Sequence of chain 1.D:
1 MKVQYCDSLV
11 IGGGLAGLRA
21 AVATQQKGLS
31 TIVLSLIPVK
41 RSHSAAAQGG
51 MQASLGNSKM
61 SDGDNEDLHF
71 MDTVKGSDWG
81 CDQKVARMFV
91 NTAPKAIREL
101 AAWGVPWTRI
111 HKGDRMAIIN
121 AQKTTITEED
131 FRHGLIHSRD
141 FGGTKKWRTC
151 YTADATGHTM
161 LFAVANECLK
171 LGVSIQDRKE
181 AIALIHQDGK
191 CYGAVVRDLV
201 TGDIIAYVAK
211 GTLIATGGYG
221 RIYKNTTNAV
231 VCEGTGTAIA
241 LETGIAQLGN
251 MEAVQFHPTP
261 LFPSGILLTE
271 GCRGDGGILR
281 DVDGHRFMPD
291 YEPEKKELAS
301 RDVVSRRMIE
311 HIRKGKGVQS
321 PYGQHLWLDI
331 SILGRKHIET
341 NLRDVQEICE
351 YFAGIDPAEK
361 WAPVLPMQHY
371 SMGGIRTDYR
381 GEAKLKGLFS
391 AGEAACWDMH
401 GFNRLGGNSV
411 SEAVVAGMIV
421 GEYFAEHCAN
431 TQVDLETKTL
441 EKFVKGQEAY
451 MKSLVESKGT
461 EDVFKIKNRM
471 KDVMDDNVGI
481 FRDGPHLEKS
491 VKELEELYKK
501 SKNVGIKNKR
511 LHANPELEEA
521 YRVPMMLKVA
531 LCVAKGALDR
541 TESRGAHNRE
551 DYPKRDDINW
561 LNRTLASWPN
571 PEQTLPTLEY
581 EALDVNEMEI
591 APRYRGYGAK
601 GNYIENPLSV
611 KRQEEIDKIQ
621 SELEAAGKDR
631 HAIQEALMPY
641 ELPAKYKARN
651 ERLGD

The protein below binds the small molecule below.
Small molecule (SMILES): O=C(O)/C=C/C(=O)O

Binding-site contacts:
Ligand atom O contacts residue CYS272 of chain 1.D at 4.3 Å.
Ligand atom C6 contacts residue ARG404 of chain 1.D at 3.3 Å.
Ligand atom C4 contacts residue HIS257 of chain 1.D at 4.3 Å.
Ligand atom O8 contacts residue GLY407 of chain 1.D at 3.7 Å.
Ligand atom O contacts residue ARG301 of chain 1.D at 2.6 Å (salt-bridge).
Ligand atom C5 contacts residue FAD1 of chain 1.P at 4.0 Å.
Ligand atom O8 contacts residue PHE141 of chain 1.D at 3.5 Å.
Ligand atom C contacts residue HIS257 of chain 1.D at 3.6 Å.
Ligand atom O8 contacts residue FAD1 of chain 1.P at 2.8 Å.
Ligand atom C contacts residue LEU267 of chain 1.D at 3.7 Å (hydrophobic).
Ligand atom C contacts residue ARG301 of chain 1.D at 3.7 Å.
Ligand atom C4 contacts residue FAD1 of chain 1.P at 3.6 Å.
Ligand atom C4 contacts residue GLY49 of chain 1.D at 4.4 Å.
Ligand atom C4 contacts residue HIS369 of chain 1.D at 4.3 Å.
Ligand atom OXT contacts residue GLY49 of chain 1.D at 4.2 Å.
Ligand atom O contacts residue HIS257 of chain 1.D at 2.8 Å.
Ligand atom C4 contacts residue LEU267 of chain 1.D at 4.0 Å (hydrophobic).
Ligand atom C6 contacts residue HIS369 of chain 1.D at 3.4 Å.
Ligand atom O7 contacts residue FAD1 of chain 1.P at 3.5 Å.
Ligand atom O contacts residue LEU267 of chain 1.D at 4.3 Å.
Ligand atom C6 contacts residue FAD1 of chain 1.P at 3.1 Å.
Ligand atom C5 contacts residue HIS257 of chain 1.D at 4.3 Å.
Ligand atom O7 contacts residue ARG404 of chain 1.D at 2.7 Å (salt-bridge).
Ligand atom OXT contacts residue LEU267 of chain 1.D at 3.5 Å.
Ligand atom O contacts residue PHE141 of chain 1.D at 3.8 Å.
Ligand atom C5 contacts residue PHE141 of chain 1.D at 3.3 Å (hydrophobic).
Ligand atom C5 contacts residue ARG301 of chain 1.D at 3.8 Å.
Ligand atom OXT contacts residue HIS257 of chain 1.D at 4.4 Å.
Ligand atom O8 contacts residue GLY406 of chain 1.D at 4.4 Å.
Ligand atom OXT contacts residue THR269 of chain 1.D at 3.7 Å.
Ligand atom C4 contacts residue ARG301 of chain 1.D at 4.2 Å.
Ligand atom O8 contacts residue ARG404 of chain 1.D at 3.1 Å (salt-bridge).
Ligand atom C contacts residue PHE141 of chain 1.D at 3.8 Å (hydrophobic).
Ligand atom C4 contacts residue PHE141 of chain 1.D at 3.5 Å (hydrophobic).
Ligand atom C6 contacts residue PHE141 of chain 1.D at 4.0 Å (hydrophobic).
Ligand atom O7 contacts residue HIS369 of chain 1.D at 2.5 Å (h-bond).
Ligand atom C5 contacts residue HIS369 of chain 1.D at 3.7 Å.